Binding-site contacts:
Ligand atom OBI contacts residue TYR96 of chain 1.A at 3.3 Å (h-bond).
Ligand atom CBG contacts residue ASP12 of chain 1.A at 1.4 Å.
Ligand atom CBK contacts residue GLU62 of chain 1.A at 3.3 Å.
Ligand atom CAC contacts residue ASP69 of chain 1.A at 3.3 Å.
Ligand atom C4 contacts residue GLU62 of chain 1.A at 3.6 Å.
Ligand atom OBI contacts residue GLU62 of chain 1.A at 3.4 Å (salt-bridge).
Ligand atom FAT contacts residue TYR64 of chain 1.A at 3.2 Å.
Ligand atom NBB contacts residue GLY60 of chain 1.A at 3.1 Å (h-bond).
Ligand atom CBA contacts residue ASP12 of chain 1.A at 3.1 Å.
Ligand atom CBH contacts residue ASP12 of chain 1.A at 2.8 Å.
Ligand atom NBP contacts residue GLU62 of chain 1.A at 3.0 Å (salt-bridge).
Ligand atom C2 contacts residue GLU62 of chain 1.A at 3.4 Å.
Ligand atom OBF contacts residue ASP12 of chain 1.A at 2.8 Å (salt-bridge).
Ligand atom CAD contacts residue TYR64 of chain 1.A at 3.4 Å (hydrophobic).
Ligand atom CBA contacts residue GLY60 of chain 1.A at 3.4 Å.
Ligand atom N1 contacts residue TYR64 of chain 1.A at 3.3 Å (h-bond).
Ligand atom N1 contacts residue TYR96 of chain 1.A at 3.5 Å.
Ligand atom NBB contacts residue ASP12 of chain 1.A at 3.0 Å (salt-bridge).
Ligand atom CAO contacts residue TYR64 of chain 1.A at 3.5 Å (hydrophobic).
Ligand atom CBC contacts residue GLY60 of chain 1.A at 3.2 Å.
Ligand atom FAT contacts residue HIS95 of chain 1.A at 3.5 Å.
Ligand atom CBQ contacts residue GLU62 of chain 1.A at 3.5 Å.
Ligand atom N3 contacts residue TYR96 of chain 1.A at 3.4 Å (h-bond).
Ligand atom CAD contacts residue ASP69 of chain 1.A at 3.4 Å.
Ligand atom FAK contacts residue VAL9 of chain 1.A at 3.4 Å.
Ligand atom OBI contacts residue HIS95 of chain 1.A at 3.3 Å (h-bond).
Ligand atom CBD contacts residue GLY60 of chain 1.A at 3.4 Å.
Ligand atom CBE contacts residue ASP12 of chain 1.A at 2.1 Å.
Ligand atom OBJ contacts residue GLY60 of chain 1.A at 3.0 Å (h-bond).
Ligand atom CAE contacts residue GLU63 of chain 1.A at 3.3 Å.
Ligand atom CBO contacts residue GLU62 of chain 1.A at 3.2 Å.
Ligand atom OBF contacts residue PRO34 of chain 1.A at 3.2 Å (h-bond).
Ligand atom C2 contacts residue TYR96 of chain 1.A at 3.2 Å (hydrophobic).
Ligand atom CAM contacts residue TYR96 of chain 1.A at 3.2 Å (hydrophobic).
Ligand atom FAK contacts residue ILE100 of chain 1.A at 3.3 Å.
Ligand atom CBH contacts residue PRO34 of chain 1.A at 3.5 Å (hydrophobic).
Ligand atom N1 contacts residue HIS95 of chain 1.A at 3.0 Å (h-bond).
Ligand atom CAE contacts residue TYR64 of chain 1.A at 3.4 Å (hydrophobic).
Ligand atom OBF contacts residue ALA59 of chain 1.A at 3.5 Å.
Ligand atom N1 contacts residue GLU62 of chain 1.A at 3.6 Å (salt-bridge).

This small molecule binds to this protein.
Small molecule (SMILES): C#Cc1c(F)ccc2cccc(-c3ncc4c(N5CCN(C(=O)CCO)CC5)nc(OC[C@@]56CCCN5C[C@H](F)C6)nc4c3F)c12

Sequence of chain 1.A:
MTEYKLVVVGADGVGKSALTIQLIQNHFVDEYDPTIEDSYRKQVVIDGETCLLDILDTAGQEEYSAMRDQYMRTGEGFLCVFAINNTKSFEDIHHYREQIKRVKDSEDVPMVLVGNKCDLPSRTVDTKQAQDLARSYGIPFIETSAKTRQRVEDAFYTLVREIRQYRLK